Sequence of chain 3.A:
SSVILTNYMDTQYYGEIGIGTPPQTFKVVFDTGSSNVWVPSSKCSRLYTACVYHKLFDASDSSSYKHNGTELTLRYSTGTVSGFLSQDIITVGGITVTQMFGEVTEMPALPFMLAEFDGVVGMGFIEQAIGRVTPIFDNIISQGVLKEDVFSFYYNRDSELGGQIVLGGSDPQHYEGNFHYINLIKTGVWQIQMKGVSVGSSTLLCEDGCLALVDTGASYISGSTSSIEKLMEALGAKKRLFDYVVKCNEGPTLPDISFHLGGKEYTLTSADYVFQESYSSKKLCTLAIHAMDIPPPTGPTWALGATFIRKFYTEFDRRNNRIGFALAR

Sequence of chain 1.A:
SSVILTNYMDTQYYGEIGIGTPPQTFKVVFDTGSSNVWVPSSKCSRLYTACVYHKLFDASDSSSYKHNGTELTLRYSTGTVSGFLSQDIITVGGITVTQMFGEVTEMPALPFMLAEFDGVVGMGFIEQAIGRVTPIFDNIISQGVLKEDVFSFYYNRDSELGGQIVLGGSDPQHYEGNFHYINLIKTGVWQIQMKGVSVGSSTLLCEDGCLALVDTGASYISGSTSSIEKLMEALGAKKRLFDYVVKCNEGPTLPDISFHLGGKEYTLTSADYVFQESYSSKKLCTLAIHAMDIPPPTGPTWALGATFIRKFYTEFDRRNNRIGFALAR

Binding-site contacts:
Ligand atom N3 contacts residue THR78 of chain 1.A at 3.0 Å (h-bond).
Ligand atom N2 contacts residue GLY221 of chain 1.A at 3.6 Å.
Ligand atom C7 contacts residue THR78 of chain 1.A at 3.7 Å.
Ligand atom C10 contacts residue THR78 of chain 1.A at 3.4 Å.
Ligand atom C16 contacts residue LEU114 of chain 1.A at 3.5 Å (hydrophobic).
Ligand atom C3 contacts residue ASP31 of chain 1.A at 3.5 Å.
Ligand atom C6 contacts residue VAL120 of chain 1.A at 3.6 Å (hydrophobic).
Ligand atom C4 contacts residue GLY221 of chain 1.A at 3.9 Å.
Ligand atom C2 contacts residue GLY221 of chain 1.A at 3.6 Å.
Ligand atom C2 contacts residue ASP219 of chain 1.A at 3.6 Å.
Ligand atom C11 contacts residue PHE112 of chain 1.A at 3.7 Å (hydrophobic).
Ligand atom C15 contacts residue PRO111 of chain 1.A at 3.7 Å (hydrophobic).
Ligand atom N4 contacts residue ASP31 of chain 1.A at 3.1 Å (salt-bridge).
Ligand atom C3 contacts residue TYR76 of chain 1.A at 3.5 Å (hydrophobic).
Ligand atom C17 contacts residue LEU114 of chain 1.A at 3.9 Å (hydrophobic).
Ligand atom C2 contacts residue ASP31 of chain 1.A at 3.4 Å.
Ligand atom C5 contacts residue TYR76 of chain 1.A at 3.7 Å (hydrophobic).
Ligand atom N1 contacts residue GLY221 of chain 1.A at 3.8 Å.
Ligand atom N3 contacts residue SER77 of chain 1.A at 3.0 Å (h-bond).
Ligand atom F1 contacts residue THR78 of chain 1.A at 3.3 Å.
Ligand atom F2 contacts residue LEU114 of chain 1.A at 3.3 Å.
Ligand atom F1 contacts residue TYR53 of chain 3.A at 3.5 Å.
Ligand atom C7 contacts residue PHE117 of chain 1.A at 3.8 Å (hydrophobic).
Ligand atom C3 contacts residue GLY221 of chain 1.A at 3.8 Å.
Ligand atom C8 contacts residue THR78 of chain 1.A at 3.6 Å.
Ligand atom N5 contacts residue PRO111 of chain 1.A at 3.5 Å.
Ligand atom C14 contacts residue PRO111 of chain 1.A at 3.6 Å (hydrophobic).
Ligand atom C5 contacts residue VAL120 of chain 1.A at 3.7 Å (hydrophobic).
Ligand atom N2 contacts residue TYR76 of chain 1.A at 3.6 Å.
Ligand atom C12 contacts residue THR78 of chain 1.A at 3.7 Å.
Ligand atom C5 contacts residue ASP31 of chain 1.A at 3.5 Å.
Ligand atom N2 contacts residue ASP31 of chain 1.A at 2.6 Å (salt-bridge).
Ligand atom C9 contacts residue THR78 of chain 1.A at 3.4 Å.
Ligand atom N4 contacts residue ASP219 of chain 1.A at 2.6 Å (salt-bridge).
Ligand atom C1 contacts residue GLY221 of chain 1.A at 3.9 Å.
Ligand atom C10 contacts residue TYR76 of chain 1.A at 3.8 Å (hydrophobic).
Ligand atom C11 contacts residue THR78 of chain 1.A at 3.5 Å.
Ligand atom C6 contacts residue VAL29 of chain 1.A at 3.8 Å (hydrophobic).
Ligand atom C12 contacts residue PHE117 of chain 1.A at 3.8 Å (hydrophobic).
Ligand atom C4 contacts residue TYR76 of chain 1.A at 3.8 Å (hydrophobic).

This protein binds this small molecule.
Small molecule (SMILES): CCc1nc(N)nc(N)c1-c1ccc(NCc2cc(F)cc(F)c2)cc1